Sequence of chain 1.C:
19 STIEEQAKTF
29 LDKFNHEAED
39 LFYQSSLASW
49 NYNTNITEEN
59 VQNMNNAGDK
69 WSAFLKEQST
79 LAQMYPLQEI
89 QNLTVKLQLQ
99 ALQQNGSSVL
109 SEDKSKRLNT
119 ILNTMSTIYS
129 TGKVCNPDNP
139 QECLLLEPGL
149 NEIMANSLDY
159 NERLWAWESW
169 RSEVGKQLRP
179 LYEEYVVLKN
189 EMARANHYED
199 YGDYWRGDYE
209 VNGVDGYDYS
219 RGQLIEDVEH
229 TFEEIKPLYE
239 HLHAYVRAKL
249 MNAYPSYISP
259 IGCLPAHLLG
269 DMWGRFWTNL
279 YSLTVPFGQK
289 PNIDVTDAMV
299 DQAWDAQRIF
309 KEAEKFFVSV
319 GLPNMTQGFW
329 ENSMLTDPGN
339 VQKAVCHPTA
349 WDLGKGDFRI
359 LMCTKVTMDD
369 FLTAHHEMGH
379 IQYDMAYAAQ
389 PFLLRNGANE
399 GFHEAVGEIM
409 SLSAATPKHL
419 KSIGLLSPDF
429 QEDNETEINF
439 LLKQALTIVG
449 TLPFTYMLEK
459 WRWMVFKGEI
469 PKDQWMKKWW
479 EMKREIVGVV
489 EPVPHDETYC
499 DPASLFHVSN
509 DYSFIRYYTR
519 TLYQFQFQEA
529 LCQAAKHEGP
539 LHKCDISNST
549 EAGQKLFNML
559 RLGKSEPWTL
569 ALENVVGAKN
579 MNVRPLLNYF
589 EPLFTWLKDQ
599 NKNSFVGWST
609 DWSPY

Binding-site contacts:
Ligand atom C5 contacts residue VAL316 of chain 1.C at 4.1 Å (hydrophobic).
Ligand atom C5 contacts residue GLU312 of chain 1.C at 4.3 Å.
Ligand atom O5 contacts residue ASN322 of chain 1.C at 2.4 Å (h-bond).
Ligand atom C7 contacts residue ASN322 of chain 1.C at 3.3 Å.
Ligand atom O7 contacts residue ASN322 of chain 1.C at 3.3 Å (h-bond).
Ligand atom O5 contacts residue GLU312 of chain 1.C at 3.0 Å (salt-bridge).
Ligand atom N2 contacts residue ASN322 of chain 1.C at 2.9 Å (h-bond).
Ligand atom C6 contacts residue LYS313 of chain 1.C at 3.7 Å.
Ligand atom O6 contacts residue LYS309 of chain 1.C at 4.1 Å.
Ligand atom C3 contacts residue ASN322 of chain 1.C at 3.8 Å.
Ligand atom C5 contacts residue ASN322 of chain 1.C at 3.7 Å.
Ligand atom C1 contacts residue VAL316 of chain 1.C at 4.2 Å (hydrophobic).
Ligand atom C2 contacts residue ASN322 of chain 1.C at 2.4 Å.
Ligand atom C8 contacts residue ASN322 of chain 1.C at 4.3 Å.
Ligand atom O5 contacts residue VAL316 of chain 1.C at 3.9 Å.
Ligand atom C6 contacts residue GLU312 of chain 1.C at 4.3 Å.
Ligand atom O6 contacts residue LYS313 of chain 1.C at 4.0 Å.
Ligand atom C1 contacts residue GLU312 of chain 1.C at 3.4 Å.
Ligand atom C6 contacts residue VAL316 of chain 1.C at 3.8 Å (hydrophobic).
Ligand atom C4 contacts residue ASN322 of chain 1.C at 4.2 Å.
Ligand atom C2 contacts residue GLU312 of chain 1.C at 4.1 Å.
Ligand atom C1 contacts residue ASN322 of chain 1.C at 1.4 Å.
Ligand atom O6 contacts residue GLU312 of chain 1.C at 4.0 Å.

The protein below binds the small molecule below.
Small molecule (SMILES): CC(=O)N[C@@H]1[C@@H](O)[C@H](O)[C@@H](CO)O[C@H]1O